A protein and the small-molecule ligand that binds it are described below.
Small molecule (SMILES): CC(=O)N[C@H]1[C@H](O[C@H]2[C@H](O)[C@@H](NC(C)=O)CO[C@@H]2CO)O[C@H](CO)[C@@H](O)[C@@H]1O

Sequence of chain 1.E:
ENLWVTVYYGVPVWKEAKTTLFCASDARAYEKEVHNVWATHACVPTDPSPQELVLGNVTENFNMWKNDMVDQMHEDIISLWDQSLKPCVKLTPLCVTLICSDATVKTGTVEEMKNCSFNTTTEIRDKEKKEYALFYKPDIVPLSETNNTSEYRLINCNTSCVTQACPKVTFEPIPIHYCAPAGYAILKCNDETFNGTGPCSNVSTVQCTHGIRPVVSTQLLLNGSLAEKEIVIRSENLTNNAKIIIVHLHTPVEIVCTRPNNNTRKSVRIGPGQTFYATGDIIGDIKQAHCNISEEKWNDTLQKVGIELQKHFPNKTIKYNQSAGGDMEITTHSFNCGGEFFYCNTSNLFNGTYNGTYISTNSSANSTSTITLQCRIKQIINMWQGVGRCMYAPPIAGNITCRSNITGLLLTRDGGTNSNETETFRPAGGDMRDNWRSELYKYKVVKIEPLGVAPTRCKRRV

Binding-site contacts:
Ligand atom C5 contacts residue NAG1 of chain 1.VA at 4.4 Å.
Ligand atom O5 contacts residue ASN195 of chain 1.E at 2.4 Å (h-bond).
Ligand atom C7 contacts residue ASN195 of chain 1.E at 3.2 Å.
Ligand atom O6 contacts residue ASN195 of chain 1.E at 4.3 Å.
Ligand atom C2 contacts residue ASN195 of chain 1.E at 2.3 Å.
Ligand atom C8 contacts residue ASN195 of chain 1.E at 4.5 Å.
Ligand atom C3 contacts residue ASN195 of chain 1.E at 3.6 Å.
Ligand atom O7 contacts residue ASN195 of chain 1.E at 3.1 Å (h-bond).
Ligand atom N2 contacts residue ASN195 of chain 1.E at 2.6 Å (h-bond).
Ligand atom C8 contacts residue SER235 of chain 1.E at 3.5 Å.
Ligand atom C6 contacts residue NAG1 of chain 1.VA at 3.9 Å.
Ligand atom C1 contacts residue ASN195 of chain 1.E at 1.4 Å.
Ligand atom C5 contacts residue ASN195 of chain 1.E at 3.6 Å.
Ligand atom C4 contacts residue ASN195 of chain 1.E at 4.1 Å.
Ligand atom O6 contacts residue NAG1 of chain 1.VA at 4.1 Å.
Ligand atom O7 contacts residue HIS312 of chain 1.E at 4.2 Å.
Ligand atom C8 contacts residue GLU236 of chain 1.E at 4.1 Å.